Binding-site contacts:
Ligand atom C10 contacts residue SER144 of chain 1.A at 3.8 Å.
Ligand atom C18 contacts residue HIS164 of chain 1.A at 3.3 Å.
Ligand atom C contacts residue MET165 of chain 1.A at 3.6 Å (hydrophobic).
Ligand atom CL contacts residue HIS164 of chain 1.A at 3.9 Å.
Ligand atom C13 contacts residue PHE140 of chain 1.A at 3.7 Å (hydrophobic).
Ligand atom C1 contacts residue MET49 of chain 1.A at 3.3 Å (hydrophobic).
Ligand atom C14 contacts residue ASN142 of chain 1.A at 3.5 Å.
Ligand atom C2 contacts residue MET49 of chain 1.A at 3.8 Å (hydrophobic).
Ligand atom C3 contacts residue GLN189 of chain 1.A at 3.5 Å.
Ligand atom C4 contacts residue GLN189 of chain 1.A at 3.3 Å.
Ligand atom N1 contacts residue HIS163 of chain 1.A at 2.8 Å (h-bond).
Ligand atom O1 contacts residue GLU166 of chain 1.A at 3.3 Å (salt-bridge).
Ligand atom C15 contacts residue ASN142 of chain 1.A at 3.7 Å.
Ligand atom CL contacts residue ASP187 of chain 1.A at 3.1 Å.
Ligand atom C10 contacts residue CYS145 of chain 1.A at 3.8 Å (hydrophobic).
Ligand atom N1 contacts residue SER144 of chain 1.A at 3.5 Å (h-bond).
Ligand atom C13 contacts residue LEU141 of chain 1.A at 3.6 Å (hydrophobic).
Ligand atom C12 contacts residue ASN142 of chain 1.A at 3.8 Å.
Ligand atom C13 contacts residue ASN142 of chain 1.A at 3.5 Å.
Ligand atom C9 contacts residue CYS145 of chain 1.A at 3.9 Å (hydrophobic).
Ligand atom O1 contacts residue MET165 of chain 1.A at 3.6 Å.
Ligand atom C11 contacts residue GLU166 of chain 1.A at 3.5 Å.
Ligand atom CL contacts residue MET165 of chain 1.A at 3.7 Å.
Ligand atom C11 contacts residue PHE140 of chain 1.A at 3.2 Å (hydrophobic).
Ligand atom C12 contacts residue LEU141 of chain 1.A at 3.6 Å (hydrophobic).
Ligand atom N1 contacts residue LEU141 of chain 1.A at 3.9 Å.
Ligand atom C12 contacts residue PHE140 of chain 1.A at 3.8 Å (hydrophobic).
Ligand atom C contacts residue MET49 of chain 1.A at 3.6 Å (hydrophobic).
Ligand atom C16 contacts residue ASN142 of chain 1.A at 3.7 Å.
Ligand atom C11 contacts residue LEU141 of chain 1.A at 3.7 Å (hydrophobic).
Ligand atom CL contacts residue HIS41 of chain 1.A at 3.3 Å.
Ligand atom N contacts residue CYS145 of chain 1.A at 3.3 Å (h-bond).
Ligand atom N1 contacts residue PHE140 of chain 1.A at 3.5 Å.
Ligand atom C18 contacts residue MET165 of chain 1.A at 3.7 Å (hydrophobic).
Ligand atom C18 contacts residue HIS41 of chain 1.A at 3.5 Å.
Ligand atom C12 contacts residue GLU166 of chain 1.A at 3.9 Å.
Ligand atom C13 contacts residue GLU166 of chain 1.A at 3.5 Å.
Ligand atom C10 contacts residue HIS163 of chain 1.A at 3.1 Å.
Ligand atom C contacts residue HIS41 of chain 1.A at 3.9 Å.
Ligand atom N1 contacts residue GLU166 of chain 1.A at 3.9 Å.

Sequence of chain 2.A:
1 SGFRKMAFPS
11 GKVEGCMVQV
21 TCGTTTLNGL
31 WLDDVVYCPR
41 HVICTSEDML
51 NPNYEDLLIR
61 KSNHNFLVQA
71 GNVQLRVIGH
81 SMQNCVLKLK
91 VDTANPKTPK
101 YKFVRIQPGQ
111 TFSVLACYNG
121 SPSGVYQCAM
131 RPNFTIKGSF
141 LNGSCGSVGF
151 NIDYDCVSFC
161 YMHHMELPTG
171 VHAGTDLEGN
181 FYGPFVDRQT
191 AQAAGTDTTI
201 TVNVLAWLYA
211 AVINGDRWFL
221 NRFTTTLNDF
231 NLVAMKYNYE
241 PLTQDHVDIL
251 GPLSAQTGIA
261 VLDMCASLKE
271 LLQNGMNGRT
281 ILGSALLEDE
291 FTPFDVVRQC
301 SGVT

A small-molecule ligand and the protein it binds are described below.
Small molecule (SMILES): O=C(Cc1cc(Cl)cc2ccoc12)Nc1cncc2ccccc12

Sequence of chain 1.A:
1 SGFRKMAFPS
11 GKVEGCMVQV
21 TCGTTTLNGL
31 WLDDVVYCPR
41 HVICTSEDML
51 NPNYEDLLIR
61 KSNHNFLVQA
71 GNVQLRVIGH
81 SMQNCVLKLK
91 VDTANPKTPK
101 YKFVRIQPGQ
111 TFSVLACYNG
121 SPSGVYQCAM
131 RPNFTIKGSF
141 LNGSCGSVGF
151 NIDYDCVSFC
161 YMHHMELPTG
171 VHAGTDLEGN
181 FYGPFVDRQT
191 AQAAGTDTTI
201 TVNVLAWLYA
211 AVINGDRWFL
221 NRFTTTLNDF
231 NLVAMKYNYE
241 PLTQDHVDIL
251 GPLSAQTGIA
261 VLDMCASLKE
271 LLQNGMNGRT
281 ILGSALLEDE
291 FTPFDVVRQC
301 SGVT